Sequence of chain 1.A:
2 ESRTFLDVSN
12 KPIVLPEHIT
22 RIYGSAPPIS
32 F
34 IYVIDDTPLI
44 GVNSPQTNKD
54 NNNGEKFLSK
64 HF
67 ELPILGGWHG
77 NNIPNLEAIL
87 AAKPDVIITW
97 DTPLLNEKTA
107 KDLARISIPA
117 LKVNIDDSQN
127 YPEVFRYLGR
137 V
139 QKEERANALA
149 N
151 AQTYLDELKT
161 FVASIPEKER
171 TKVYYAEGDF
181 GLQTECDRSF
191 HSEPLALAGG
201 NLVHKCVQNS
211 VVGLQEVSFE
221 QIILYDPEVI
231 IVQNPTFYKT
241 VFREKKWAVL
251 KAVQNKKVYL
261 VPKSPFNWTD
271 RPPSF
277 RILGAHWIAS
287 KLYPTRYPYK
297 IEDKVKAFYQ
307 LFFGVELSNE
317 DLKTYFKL

This protein binds this small molecule.
Small molecule (SMILES): N[C@@H](Cc1c[nH]c[nH+]1)C(=O)O

Binding-site contacts:
Ligand atom ND1 contacts residue LYS323 of chain 1.A at 3.9 Å.
Ligand atom CE1 contacts residue TYR321 of chain 1.A at 3.8 Å (hydrophobic).
Ligand atom CB contacts residue LEU260 of chain 1.A at 3.4 Å (hydrophobic).
Ligand atom CB contacts residue PRO262 of chain 1.A at 4.3 Å (hydrophobic).
Ligand atom ND1 contacts residue TYR321 of chain 1.A at 4.2 Å.
Ligand atom CG contacts residue PRO262 of chain 1.A at 4.3 Å (hydrophobic).
Ligand atom CE1 contacts residue PRO262 of chain 1.A at 4.4 Å (hydrophobic).
Ligand atom CB contacts residue LYS263 of chain 1.A at 4.3 Å.
Ligand atom CB contacts residue VAL261 of chain 1.A at 3.8 Å (hydrophobic).
Ligand atom CG contacts residue LYS323 of chain 1.A at 4.2 Å.
Ligand atom O contacts residue ASN55 of chain 1.A at 4.4 Å.
Ligand atom O contacts residue LEU260 of chain 1.A at 3.5 Å.
Ligand atom CE1 contacts residue LEU260 of chain 1.A at 4.0 Å (hydrophobic).
Ligand atom OXT contacts residue PRO235 of chain 1.A at 4.0 Å.
Ligand atom NE2 contacts residue LYS323 of chain 1.A at 3.4 Å.
Ligand atom CG contacts residue VAL261 of chain 1.A at 4.4 Å (hydrophobic).
Ligand atom O contacts residue LYS263 of chain 1.A at 2.9 Å (salt-bridge).
Ligand atom CG contacts residue TYR321 of chain 1.A at 3.8 Å (hydrophobic).
Ligand atom CD2 contacts residue TYR321 of chain 1.A at 3.0 Å (hydrophobic).
Ligand atom O contacts residue PRO235 of chain 1.A at 3.8 Å.
Ligand atom CG contacts residue LEU260 of chain 1.A at 3.9 Å (hydrophobic).
Ligand atom ND1 contacts residue PRO262 of chain 1.A at 4.0 Å.
Ligand atom C contacts residue ASN55 of chain 1.A at 4.1 Å.
Ligand atom NE2 contacts residue TYR321 of chain 1.A at 3.0 Å (h-bond).
Ligand atom NE2 contacts residue PHE322 of chain 1.A at 3.4 Å.
Ligand atom OXT contacts residue ASN55 of chain 1.A at 3.6 Å (h-bond).
Ligand atom N contacts residue LEU260 of chain 1.A at 3.2 Å.
Ligand atom CE1 contacts residue LYS323 of chain 1.A at 3.4 Å.
Ligand atom CA contacts residue LEU260 of chain 1.A at 3.6 Å (hydrophobic).
Ligand atom CD2 contacts residue LYS323 of chain 1.A at 4.0 Å.
Ligand atom CD2 contacts residue PHE322 of chain 1.A at 4.2 Å (hydrophobic).
Ligand atom C contacts residue LYS263 of chain 1.A at 4.1 Å.
Ligand atom ND1 contacts residue VAL261 of chain 1.A at 4.2 Å.
Ligand atom C contacts residue LEU260 of chain 1.A at 3.8 Å (hydrophobic).
Ligand atom O contacts residue VAL261 of chain 1.A at 4.4 Å.
Ligand atom CE1 contacts residue PHE322 of chain 1.A at 3.5 Å (hydrophobic).
Ligand atom NE2 contacts residue THR320 of chain 1.A at 4.4 Å.
Ligand atom C contacts residue PRO235 of chain 1.A at 4.2 Å (hydrophobic).
Ligand atom ND1 contacts residue LEU260 of chain 1.A at 3.4 Å (h-bond).
Ligand atom CD2 contacts residue THR320 of chain 1.A at 4.3 Å.